The protein below binds the small molecule below.
Small molecule (SMILES): Nc1ccn([C@H]2CC[C@@H](CO[P](=O)(O)O[P](=O)(O)OP(=O)(O)O)O2)c(=O)n1

Sequence of chain 1.B:
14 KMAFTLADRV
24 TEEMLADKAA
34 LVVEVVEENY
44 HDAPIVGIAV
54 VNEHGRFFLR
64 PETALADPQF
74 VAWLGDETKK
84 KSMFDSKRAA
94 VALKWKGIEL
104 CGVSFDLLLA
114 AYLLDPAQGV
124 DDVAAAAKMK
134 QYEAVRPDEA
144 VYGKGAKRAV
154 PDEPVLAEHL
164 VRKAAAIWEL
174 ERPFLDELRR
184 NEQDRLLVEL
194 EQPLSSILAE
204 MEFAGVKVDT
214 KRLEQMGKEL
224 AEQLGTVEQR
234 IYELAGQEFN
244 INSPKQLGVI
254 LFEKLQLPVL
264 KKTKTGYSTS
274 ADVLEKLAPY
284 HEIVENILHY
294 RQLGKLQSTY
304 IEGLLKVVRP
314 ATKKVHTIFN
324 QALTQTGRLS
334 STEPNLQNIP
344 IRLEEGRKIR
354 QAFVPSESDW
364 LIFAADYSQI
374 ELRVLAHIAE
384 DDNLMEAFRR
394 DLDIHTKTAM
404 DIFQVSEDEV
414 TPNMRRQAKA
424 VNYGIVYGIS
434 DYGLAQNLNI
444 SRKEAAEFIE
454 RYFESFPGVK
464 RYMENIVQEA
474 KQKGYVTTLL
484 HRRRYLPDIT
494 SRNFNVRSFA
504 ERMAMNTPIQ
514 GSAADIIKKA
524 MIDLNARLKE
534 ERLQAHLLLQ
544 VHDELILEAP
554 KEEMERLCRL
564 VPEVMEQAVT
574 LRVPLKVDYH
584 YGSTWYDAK

Binding-site contacts:
Ligand atom C4' contacts residue ARG331 of chain 1.B at 3.7 Å.
Ligand atom O1A contacts residue ASP546 of chain 1.B at 3.0 Å (salt-bridge).
Ligand atom O2A contacts residue DOC9 of chain 1.E at 3.8 Å.
Ligand atom O3B contacts residue LYS422 of chain 1.B at 3.0 Å (salt-bridge).
Ligand atom O3A contacts residue LYS422 of chain 1.B at 3.7 Å.
Ligand atom N4 contacts residue DOC9 of chain 1.E at 3.5 Å (h-bond).
Ligand atom C5' contacts residue DOC9 of chain 1.E at 3.4 Å.
Ligand atom O2B contacts residue MG1 of chain 1.I at 2.9 Å.
Ligand atom PG contacts residue ARG418 of chain 1.B at 3.7 Å.
Ligand atom N1 contacts residue DOC9 of chain 1.E at 3.7 Å.
Ligand atom C3' contacts residue TYR426 of chain 1.B at 3.3 Å (hydrophobic).
Ligand atom O3B contacts residue HIS398 of chain 1.B at 3.8 Å.
Ligand atom O1A contacts residue DOC9 of chain 1.E at 3.7 Å.
Ligand atom O1G contacts residue ARG418 of chain 1.B at 2.8 Å (salt-bridge).
Ligand atom O2A contacts residue LYS422 of chain 1.B at 2.7 Å (salt-bridge).
Ligand atom C2' contacts residue TYR426 of chain 1.B at 3.6 Å (hydrophobic).
Ligand atom C4' contacts residue GLU374 of chain 1.B at 3.5 Å.
Ligand atom PG contacts residue LYS422 of chain 1.B at 3.6 Å.
Ligand atom O1B contacts residue GLN372 of chain 1.B at 3.2 Å.
Ligand atom C5 contacts residue DOC9 of chain 1.E at 3.5 Å.
Ligand atom O2B contacts residue GLN372 of chain 1.B at 2.7 Å (h-bond).
Ligand atom O4' contacts residue ARG331 of chain 1.B at 3.1 Å (salt-bridge).
Ligand atom C4 contacts residue DOC9 of chain 1.E at 3.5 Å.
Ligand atom O3A contacts residue TYR426 of chain 1.B at 3.7 Å.
Ligand atom C6 contacts residue DOC9 of chain 1.E at 3.6 Å.
Ligand atom O1G contacts residue LYS422 of chain 1.B at 2.9 Å (salt-bridge).
Ligand atom O2B contacts residue TYR370 of chain 1.B at 3.5 Å (h-bond).
Ligand atom O3G contacts residue ARG418 of chain 1.B at 2.7 Å (salt-bridge).
Ligand atom C3' contacts residue GLU374 of chain 1.B at 3.7 Å.
Ligand atom O2B contacts residue SER371 of chain 1.B at 3.8 Å.
Ligand atom O5' contacts residue DOC9 of chain 1.E at 3.2 Å.
Ligand atom O3G contacts residue HIS398 of chain 1.B at 3.5 Å.
Ligand atom O1B contacts residue HIS398 of chain 1.B at 2.8 Å (h-bond).
Ligand atom C2' contacts residue GLU374 of chain 1.B at 3.3 Å.
Ligand atom O3G contacts residue GLN372 of chain 1.B at 3.3 Å (h-bond).
Ligand atom O1A contacts residue MG1 of chain 1.I at 2.9 Å.
Ligand atom O2G contacts residue MG1 of chain 1.I at 2.8 Å.
Ligand atom PA contacts residue DOC9 of chain 1.E at 3.7 Å.
Ligand atom O1B contacts residue TYR426 of chain 1.B at 2.6 Å (h-bond).
Ligand atom O4' contacts residue DOC9 of chain 1.E at 3.4 Å (h-bond).